Sequence of chain 1.A:
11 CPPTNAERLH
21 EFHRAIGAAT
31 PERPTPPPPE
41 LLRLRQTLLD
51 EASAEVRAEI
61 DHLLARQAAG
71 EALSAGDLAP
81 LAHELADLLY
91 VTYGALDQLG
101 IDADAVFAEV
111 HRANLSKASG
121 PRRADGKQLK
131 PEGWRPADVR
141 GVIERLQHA

Sequence of chain 1.C:
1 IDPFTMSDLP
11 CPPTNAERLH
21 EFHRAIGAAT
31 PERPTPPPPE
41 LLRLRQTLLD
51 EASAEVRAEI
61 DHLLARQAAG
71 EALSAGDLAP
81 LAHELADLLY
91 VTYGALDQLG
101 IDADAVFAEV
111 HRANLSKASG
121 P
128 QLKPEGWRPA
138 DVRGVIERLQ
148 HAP

A protein and the small-molecule ligand that binds it are described below.
Small molecule (SMILES): O=c1ccn([C@H]2C[C@H](O)[C@@H](CO[P](=O)(O)N[P](=O)(O)OP(=O)(O)O)O2)c(=O)[nH]1

Binding-site contacts:
Ligand atom O4 contacts residue LYS127 of chain 1.A at 3.5 Å.
Ligand atom PB contacts residue LYS130 of chain 1.A at 3.6 Å.
Ligand atom O3' contacts residue TYR90 of chain 1.C at 3.6 Å.
Ligand atom O3' contacts residue ASP87 of chain 1.C at 2.6 Å (salt-bridge).
Ligand atom PG contacts residue LYS130 of chain 1.A at 3.7 Å.
Ligand atom O1A contacts residue LYS127 of chain 1.A at 2.6 Å (salt-bridge).
Ligand atom C4' contacts residue LYS117 of chain 1.A at 3.6 Å.
Ligand atom C4 contacts residue GLN128 of chain 1.A at 3.6 Å.
Ligand atom O4 contacts residue GLN128 of chain 1.A at 2.8 Å (h-bond).
Ligand atom C1' contacts residue ASN114 of chain 1.A at 3.5 Å.
Ligand atom C5' contacts residue LYS117 of chain 1.A at 3.8 Å.
Ligand atom C5 contacts residue LYS127 of chain 1.A at 3.7 Å.
Ligand atom O3G contacts residue LYS130 of chain 1.A at 3.4 Å (salt-bridge).
Ligand atom O3' contacts residue ASN114 of chain 1.A at 3.0 Å (h-bond).
Ligand atom O4' contacts residue LYS117 of chain 1.A at 2.9 Å (salt-bridge).
Ligand atom O2B contacts residue MG1 of chain 1.G at 2.4 Å.
Ligand atom PG contacts residue MG1 of chain 1.G at 3.1 Å.
Ligand atom O2 contacts residue PHE22 of chain 1.C at 3.6 Å.
Ligand atom C4' contacts residue ASN114 of chain 1.A at 3.7 Å.
Ligand atom N3 contacts residue PHE22 of chain 1.C at 3.7 Å.
Ligand atom O2A contacts residue LYS130 of chain 1.A at 3.5 Å.
Ligand atom O1B contacts residue LYS130 of chain 1.A at 3.1 Å (salt-bridge).
Ligand atom C5 contacts residue GLN128 of chain 1.A at 3.4 Å.
Ligand atom C2' contacts residue VAL91 of chain 1.C at 3.5 Å (hydrophobic).
Ligand atom O2A contacts residue LYS117 of chain 1.A at 3.9 Å.
Ligand atom PB contacts residue MG1 of chain 1.G at 3.4 Å.
Ligand atom O1G contacts residue MG1 of chain 1.G at 1.8 Å.
Ligand atom PA contacts residue LYS127 of chain 1.A at 3.8 Å.
Ligand atom O3B contacts residue MG1 of chain 1.G at 3.6 Å.
Ligand atom O3' contacts residue VAL110 of chain 1.A at 3.7 Å.
Ligand atom C2 contacts residue PHE22 of chain 1.C at 3.7 Å (hydrophobic).
Ligand atom C1' contacts residue TYR90 of chain 1.C at 3.9 Å (hydrophobic).
Ligand atom C3' contacts residue ASN114 of chain 1.A at 3.9 Å.
Ligand atom C4' contacts residue ASP87 of chain 1.C at 3.8 Å.
Ligand atom O4' contacts residue ASN114 of chain 1.A at 3.1 Å (h-bond).
Ligand atom C3' contacts residue ASP87 of chain 1.C at 3.3 Å.
Ligand atom O3B contacts residue LYS130 of chain 1.A at 2.9 Å (salt-bridge).
Ligand atom O5' contacts residue LYS117 of chain 1.A at 2.9 Å (salt-bridge).
Ligand atom N3A contacts residue MG1 of chain 1.G at 3.9 Å.
Ligand atom O2 contacts residue TYR90 of chain 1.C at 3.4 Å.